Sequence of chain 1.B:
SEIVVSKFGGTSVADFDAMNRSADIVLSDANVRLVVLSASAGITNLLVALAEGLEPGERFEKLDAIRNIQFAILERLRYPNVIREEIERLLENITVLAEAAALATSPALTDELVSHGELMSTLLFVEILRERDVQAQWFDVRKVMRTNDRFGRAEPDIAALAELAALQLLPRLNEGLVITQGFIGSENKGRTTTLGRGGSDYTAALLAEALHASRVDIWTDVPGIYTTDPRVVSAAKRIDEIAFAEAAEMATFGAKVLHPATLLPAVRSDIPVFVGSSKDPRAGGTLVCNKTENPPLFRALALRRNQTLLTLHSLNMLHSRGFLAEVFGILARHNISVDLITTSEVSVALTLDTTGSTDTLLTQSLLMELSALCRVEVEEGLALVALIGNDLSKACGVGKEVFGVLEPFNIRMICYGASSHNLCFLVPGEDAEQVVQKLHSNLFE

The protein below binds the small molecule below.
Small molecule (SMILES): N[C@@H](CCCC[NH3+])C(=O)O

Binding-site contacts:
Ligand atom CA contacts residue MET318 of chain 1.A at 3.3 Å (hydrophobic).
Ligand atom CA contacts residue VAL339 of chain 1.B at 3.4 Å (hydrophobic).
Ligand atom CB contacts residue LEU325 of chain 1.A at 3.8 Å (hydrophobic).
Ligand atom N contacts residue SER338 of chain 1.B at 2.8 Å (h-bond).
Ligand atom N contacts residue VAL339 of chain 1.B at 2.6 Å (h-bond).
Ligand atom CB contacts residue VAL339 of chain 1.B at 3.3 Å (hydrophobic).
Ligand atom C contacts residue VAL339 of chain 1.B at 3.7 Å (hydrophobic).
Ligand atom CE contacts residue GLU346 of chain 1.A at 3.5 Å.
Ligand atom C contacts residue PHE324 of chain 1.A at 4.1 Å (hydrophobic).
Ligand atom OXT contacts residue SER321 of chain 1.A at 3.6 Å (h-bond).
Ligand atom N contacts residue MET318 of chain 1.A at 3.0 Å (h-bond).
Ligand atom O contacts residue GLY323 of chain 1.A at 3.5 Å (h-bond).
Ligand atom CE contacts residue ASP340 of chain 1.B at 3.4 Å.
Ligand atom N contacts residue ASP354 of chain 1.B at 4.2 Å.
Ligand atom O contacts residue SER321 of chain 1.A at 3.7 Å.
Ligand atom CA contacts residue SER321 of chain 1.A at 3.4 Å.
Ligand atom N contacts residue SER321 of chain 1.A at 3.1 Å (h-bond).
Ligand atom C contacts residue SER338 of chain 1.B at 4.2 Å.
Ligand atom NZ contacts residue SER345 of chain 1.A at 2.8 Å (h-bond).
Ligand atom C contacts residue LEU325 of chain 1.A at 4.2 Å (hydrophobic).
Ligand atom CD contacts residue ASP340 of chain 1.B at 3.4 Å.
Ligand atom CG contacts residue VAL339 of chain 1.B at 3.5 Å (hydrophobic).
Ligand atom NZ contacts residue ASP340 of chain 1.B at 3.4 Å (salt-bridge).
Ligand atom CE contacts residue MET318 of chain 1.A at 3.8 Å (hydrophobic).
Ligand atom OXT contacts residue SER338 of chain 1.B at 3.5 Å.
Ligand atom CA contacts residue PHE324 of chain 1.A at 4.2 Å (hydrophobic).
Ligand atom CD contacts residue VAL339 of chain 1.B at 3.7 Å (hydrophobic).
Ligand atom OXT contacts residue VAL339 of chain 1.B at 2.6 Å (h-bond).
Ligand atom NZ contacts residue GLU346 of chain 1.A at 2.7 Å (salt-bridge).
Ligand atom O contacts residue PHE324 of chain 1.A at 2.9 Å (h-bond).
Ligand atom CE contacts residue SER348 of chain 1.A at 4.2 Å.
Ligand atom C contacts residue SER321 of chain 1.A at 3.3 Å.
Ligand atom CB contacts residue MET318 of chain 1.A at 4.0 Å (hydrophobic).
Ligand atom CA contacts residue SER338 of chain 1.B at 4.0 Å.
Ligand atom CD contacts residue MET318 of chain 1.A at 3.9 Å (hydrophobic).
Ligand atom O contacts residue LEU325 of chain 1.A at 3.2 Å (h-bond).
Ligand atom CE contacts residue SER345 of chain 1.A at 3.0 Å.
Ligand atom O contacts residue ARG322 of chain 1.A at 4.1 Å.
Ligand atom CE contacts residue THR344 of chain 1.A at 4.0 Å.
Ligand atom CG contacts residue MET318 of chain 1.A at 3.7 Å (hydrophobic).

Sequence of chain 1.A:
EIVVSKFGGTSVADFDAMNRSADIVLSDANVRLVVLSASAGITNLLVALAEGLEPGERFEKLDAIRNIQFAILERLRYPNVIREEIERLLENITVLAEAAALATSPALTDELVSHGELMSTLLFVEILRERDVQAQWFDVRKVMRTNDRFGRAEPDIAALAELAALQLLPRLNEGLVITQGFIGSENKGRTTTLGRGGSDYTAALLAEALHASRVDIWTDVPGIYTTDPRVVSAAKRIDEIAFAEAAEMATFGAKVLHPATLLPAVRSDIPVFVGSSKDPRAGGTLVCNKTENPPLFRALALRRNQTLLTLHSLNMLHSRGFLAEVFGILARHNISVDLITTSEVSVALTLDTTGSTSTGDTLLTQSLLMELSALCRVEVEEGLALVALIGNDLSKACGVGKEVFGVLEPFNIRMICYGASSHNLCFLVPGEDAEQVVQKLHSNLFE